Binding-site contacts:
Ligand atom C11 contacts residue GLU296 of chain 1.A at 3.6 Å.
Ligand atom C21 contacts residue HEM1 of chain 1.C at 3.1 Å.
Ligand atom C05 contacts residue VAL271 of chain 1.A at 3.6 Å (hydrophobic).
Ligand atom C14 contacts residue ASP301 of chain 1.A at 3.3 Å.
Ligand atom F13 contacts residue ASP301 of chain 1.A at 2.9 Å.
Ligand atom C02 contacts residue GLU296 of chain 1.A at 3.5 Å.
Ligand atom C07 contacts residue PHE288 of chain 1.A at 3.5 Å (hydrophobic).
Ligand atom C16 contacts residue HEM1 of chain 1.C at 3.1 Å.
Ligand atom C27 contacts residue ASP304 of chain 1.A at 3.5 Å.
Ligand atom N01 contacts residue GLU296 of chain 1.A at 2.6 Å (salt-bridge).
Ligand atom N21 contacts residue H4B1 of chain 1.D at 3.5 Å (h-bond).
Ligand atom C02 contacts residue HEM1 of chain 1.C at 3.6 Å.
Ligand atom C06 contacts residue GLU296 of chain 1.A at 3.5 Å.
Ligand atom C21 contacts residue H4B1 of chain 1.D at 3.4 Å.
Ligand atom C07 contacts residue HEM1 of chain 1.C at 3.3 Å.
Ligand atom C08 contacts residue GLU296 of chain 1.A at 3.4 Å.
Ligand atom N02 contacts residue HEM1 of chain 1.C at 3.5 Å.
Ligand atom C12 contacts residue GLN182 of chain 1.A at 3.3 Å.
Ligand atom C13 contacts residue ASP301 of chain 1.A at 3.6 Å.
Ligand atom O26 contacts residue ASP304 of chain 1.A at 3.1 Å (salt-bridge).
Ligand atom F12 contacts residue TYR292 of chain 1.A at 3.3 Å.
Ligand atom N02 contacts residue GLU296 of chain 1.A at 2.9 Å (salt-bridge).
Ligand atom C22 contacts residue ARG300 of chain 1.A at 3.3 Å.
Ligand atom C08 contacts residue HEM1 of chain 1.C at 3.6 Å.
Ligand atom O26 contacts residue ARG300 of chain 1.A at 3.4 Å (salt-bridge).
Ligand atom N02 contacts residue TRP291 of chain 1.A at 2.6 Å (h-bond).
Ligand atom N02 contacts residue TYR292 of chain 1.A at 3.6 Å.
Ligand atom C18 contacts residue ARG300 of chain 1.A at 3.4 Å.
Ligand atom C02 contacts residue TRP291 of chain 1.A at 3.6 Å (hydrophobic).
Ligand atom C03 contacts residue HEM1 of chain 1.C at 3.2 Å.
Ligand atom O26 contacts residue ARG307 of chain 1.A at 3.6 Å (salt-bridge).
Ligand atom C23 contacts residue ARG307 of chain 1.A at 3.5 Å.
Ligand atom C27 contacts residue ARG307 of chain 1.A at 3.6 Å.
Ligand atom C15 contacts residue HEM1 of chain 1.C at 3.6 Å.
Ligand atom C24 contacts residue ARG307 of chain 1.A at 2.9 Å.
Ligand atom F13 contacts residue TYR292 of chain 1.A at 2.9 Å.
Ligand atom C13 contacts residue TYR292 of chain 1.A at 3.7 Å (hydrophobic).
Ligand atom C16 contacts residue GLU296 of chain 1.A at 3.4 Å.
Ligand atom F12 contacts residue GLN182 of chain 1.A at 2.5 Å.
Ligand atom C17 contacts residue HEM1 of chain 1.C at 3.3 Å.

This small molecule binds to this protein.
Small molecule (SMILES): CCO[C@@H]1C[C@H](CCc2cc(F)c(F)c(CCc3cc(C)cc(N)n3)c2)N(C)C1

Sequence of chain 1.A:
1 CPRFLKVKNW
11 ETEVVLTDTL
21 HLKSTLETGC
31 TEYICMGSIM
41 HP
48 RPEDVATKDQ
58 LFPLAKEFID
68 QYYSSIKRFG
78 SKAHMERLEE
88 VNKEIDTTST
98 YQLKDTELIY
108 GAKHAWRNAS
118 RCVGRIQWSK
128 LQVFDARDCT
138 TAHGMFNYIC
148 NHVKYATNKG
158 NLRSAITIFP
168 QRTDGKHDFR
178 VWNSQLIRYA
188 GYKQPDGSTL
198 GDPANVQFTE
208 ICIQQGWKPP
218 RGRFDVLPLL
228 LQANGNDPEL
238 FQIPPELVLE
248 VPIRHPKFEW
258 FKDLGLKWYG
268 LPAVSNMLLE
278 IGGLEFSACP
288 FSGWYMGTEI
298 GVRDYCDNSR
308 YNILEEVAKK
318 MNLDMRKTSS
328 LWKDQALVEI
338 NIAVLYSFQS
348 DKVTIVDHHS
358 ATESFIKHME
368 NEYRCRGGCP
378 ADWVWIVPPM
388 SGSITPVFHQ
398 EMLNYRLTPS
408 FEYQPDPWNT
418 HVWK